Sequence of chain 1.A:
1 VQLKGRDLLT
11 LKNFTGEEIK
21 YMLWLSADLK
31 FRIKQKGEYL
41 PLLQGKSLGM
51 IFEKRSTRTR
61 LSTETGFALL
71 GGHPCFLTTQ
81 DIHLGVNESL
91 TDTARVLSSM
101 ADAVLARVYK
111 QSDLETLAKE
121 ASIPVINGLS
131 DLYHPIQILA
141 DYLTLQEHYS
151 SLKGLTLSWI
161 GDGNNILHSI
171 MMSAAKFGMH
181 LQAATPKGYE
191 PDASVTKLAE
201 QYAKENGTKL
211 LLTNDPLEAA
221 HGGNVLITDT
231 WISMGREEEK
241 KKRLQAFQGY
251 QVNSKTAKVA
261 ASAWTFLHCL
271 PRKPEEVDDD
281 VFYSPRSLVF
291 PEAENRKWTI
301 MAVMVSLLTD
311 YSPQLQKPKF

Sequence of chain 3.A:
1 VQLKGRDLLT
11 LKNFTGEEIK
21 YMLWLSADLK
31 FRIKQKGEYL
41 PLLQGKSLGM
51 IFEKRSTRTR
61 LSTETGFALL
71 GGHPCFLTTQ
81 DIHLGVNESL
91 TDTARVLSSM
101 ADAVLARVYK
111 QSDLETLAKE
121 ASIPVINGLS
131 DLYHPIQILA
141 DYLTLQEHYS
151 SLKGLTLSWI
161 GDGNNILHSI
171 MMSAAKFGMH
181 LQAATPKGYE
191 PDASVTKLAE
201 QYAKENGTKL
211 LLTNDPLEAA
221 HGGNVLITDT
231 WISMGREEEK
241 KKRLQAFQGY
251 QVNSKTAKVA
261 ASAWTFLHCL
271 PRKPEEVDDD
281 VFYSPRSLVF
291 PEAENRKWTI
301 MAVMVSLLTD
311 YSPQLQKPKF

Binding-site contacts:
Ligand atom CA contacts residue ASP102 of chain 3.A at 4.1 Å.
Ligand atom O contacts residue MET100 of chain 3.A at 4.2 Å.
Ligand atom OXT contacts residue SER99 of chain 3.A at 2.3 Å (h-bond).
Ligand atom OXT contacts residue ALA101 of chain 3.A at 4.4 Å.
Ligand atom O contacts residue LYS297 of chain 1.A at 3.5 Å (salt-bridge).
Ligand atom N contacts residue SER99 of chain 3.A at 4.2 Å.
Ligand atom CD contacts residue ASP102 of chain 3.A at 4.0 Å.
Ligand atom N contacts residue SER98 of chain 3.A at 4.3 Å.
Ligand atom C contacts residue LYS297 of chain 1.A at 3.9 Å.
Ligand atom O contacts residue SER99 of chain 3.A at 4.1 Å.
Ligand atom OXT contacts residue LYS297 of chain 1.A at 3.6 Å.
Ligand atom CB contacts residue ASP102 of chain 3.A at 4.1 Å.
Ligand atom CG contacts residue ASP102 of chain 3.A at 3.1 Å.
Ligand atom O contacts residue TRP298 of chain 1.A at 3.9 Å.
Ligand atom CD contacts residue GLY45 of chain 3.A at 4.0 Å.
Ligand atom C contacts residue MET100 of chain 3.A at 3.7 Å (hydrophobic).
Ligand atom CG contacts residue GLY45 of chain 3.A at 4.3 Å.
Ligand atom OXT contacts residue MET100 of chain 3.A at 2.8 Å (h-bond).
Ligand atom C contacts residue SER99 of chain 3.A at 3.4 Å.
Ligand atom CA contacts residue SER99 of chain 3.A at 4.4 Å.

The small molecule below binds the protein below.
Small molecule (SMILES): CCC[C@H](N)C(=O)O